Sequence of chain 1.A:
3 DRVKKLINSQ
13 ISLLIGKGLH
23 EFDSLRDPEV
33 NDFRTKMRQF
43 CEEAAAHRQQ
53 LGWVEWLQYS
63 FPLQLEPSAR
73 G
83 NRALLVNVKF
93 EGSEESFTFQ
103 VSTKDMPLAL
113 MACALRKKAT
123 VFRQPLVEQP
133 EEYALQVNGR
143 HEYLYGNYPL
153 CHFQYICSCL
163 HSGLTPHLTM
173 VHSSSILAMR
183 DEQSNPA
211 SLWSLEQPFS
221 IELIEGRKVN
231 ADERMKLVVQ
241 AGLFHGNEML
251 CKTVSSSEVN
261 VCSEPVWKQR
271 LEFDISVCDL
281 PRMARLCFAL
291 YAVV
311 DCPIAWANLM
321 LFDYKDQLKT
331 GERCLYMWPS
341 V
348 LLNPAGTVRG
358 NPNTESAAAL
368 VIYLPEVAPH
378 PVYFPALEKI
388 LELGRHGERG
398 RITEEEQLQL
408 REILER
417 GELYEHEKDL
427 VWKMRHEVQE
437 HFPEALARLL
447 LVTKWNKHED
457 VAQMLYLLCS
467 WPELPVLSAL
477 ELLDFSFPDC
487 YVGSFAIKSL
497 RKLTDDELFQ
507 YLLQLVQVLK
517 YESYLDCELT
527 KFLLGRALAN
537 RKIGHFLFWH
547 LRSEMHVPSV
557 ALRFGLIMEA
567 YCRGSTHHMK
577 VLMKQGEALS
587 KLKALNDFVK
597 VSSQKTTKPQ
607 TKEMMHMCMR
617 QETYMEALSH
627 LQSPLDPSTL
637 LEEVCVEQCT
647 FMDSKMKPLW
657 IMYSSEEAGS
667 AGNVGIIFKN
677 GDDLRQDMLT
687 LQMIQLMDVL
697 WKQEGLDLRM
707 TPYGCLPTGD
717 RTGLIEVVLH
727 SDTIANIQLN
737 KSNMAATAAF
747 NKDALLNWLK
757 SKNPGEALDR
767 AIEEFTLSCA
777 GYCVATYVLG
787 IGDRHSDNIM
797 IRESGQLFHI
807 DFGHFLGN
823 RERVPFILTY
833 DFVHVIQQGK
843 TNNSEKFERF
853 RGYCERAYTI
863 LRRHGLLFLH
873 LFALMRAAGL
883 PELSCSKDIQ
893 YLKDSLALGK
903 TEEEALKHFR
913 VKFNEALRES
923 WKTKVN

This protein binds this small molecule.
Small molecule (SMILES): CS(=O)(=O)Nc1cc(C2=CCOCC2)cnc1Cl

Binding-site contacts:
Ligand atom CL contacts residue ASP807 of chain 1.A at 3.6 Å.
Ligand atom C3 contacts residue ILE673 of chain 1.A at 3.9 Å (hydrophobic).
Ligand atom N1 contacts residue ASP807 of chain 1.A at 3.9 Å.
Ligand atom N1 contacts residue ILE721 of chain 1.A at 3.8 Å.
Ligand atom C2 contacts residue ILE673 of chain 1.A at 3.7 Å (hydrophobic).
Ligand atom S contacts residue MET648 of chain 1.A at 3.9 Å.
Ligand atom O contacts residue TRP656 of chain 1.A at 3.0 Å (h-bond).
Ligand atom O contacts residue MET648 of chain 1.A at 3.8 Å.
Ligand atom C4 contacts residue TYR709 of chain 1.A at 3.6 Å (hydrophobic).
Ligand atom O1 contacts residue PRO654 of chain 1.A at 3.2 Å.
Ligand atom C contacts residue MET648 of chain 1.A at 3.9 Å (hydrophobic).
Ligand atom C4 contacts residue ILE721 of chain 1.A at 3.6 Å (hydrophobic).
Ligand atom CL contacts residue LYS675 of chain 1.A at 3.4 Å.
Ligand atom C7 contacts residue ILE673 of chain 1.A at 3.8 Å (hydrophobic).
Ligand atom C4 contacts residue ILE806 of chain 1.A at 3.5 Å (hydrophobic).
Ligand atom C1 contacts residue LYS675 of chain 1.A at 3.6 Å.
Ligand atom N1 contacts residue TYR709 of chain 1.A at 3.8 Å.
Ligand atom C9 contacts residue VAL724 of chain 1.A at 3.5 Å (hydrophobic).
Ligand atom C8 contacts residue TRP656 of chain 1.A at 3.8 Å (hydrophobic).
Ligand atom C3 contacts residue ILE806 of chain 1.A at 3.9 Å (hydrophobic).
Ligand atom O contacts residue ILE673 of chain 1.A at 3.8 Å.
Ligand atom C5 contacts residue LYS675 of chain 1.A at 3.9 Å.
Ligand atom C8 contacts residue VAL724 of chain 1.A at 3.9 Å (hydrophobic).
Ligand atom C10 contacts residue ILE721 of chain 1.A at 3.8 Å (hydrophobic).
Ligand atom C6 contacts residue ILE673 of chain 1.A at 3.7 Å (hydrophobic).
Ligand atom C10 contacts residue TYR709 of chain 1.A at 3.8 Å (hydrophobic).
Ligand atom C5 contacts residue ILE721 of chain 1.A at 3.7 Å (hydrophobic).
Ligand atom O1 contacts residue MET648 of chain 1.A at 3.5 Å.
Ligand atom N contacts residue LYS675 of chain 1.A at 2.8 Å (salt-bridge).
Ligand atom N1 contacts residue ILE806 of chain 1.A at 3.8 Å.
Ligand atom O2 contacts residue VAL723 of chain 1.A at 3.5 Å.
Ligand atom O2 contacts residue GLU722 of chain 1.A at 3.6 Å.
Ligand atom O1 contacts residue LYS675 of chain 1.A at 3.0 Å (salt-bridge).
Ligand atom S contacts residue LYS675 of chain 1.A at 3.4 Å (salt-bridge).
Ligand atom C9 contacts residue GLU722 of chain 1.A at 3.4 Å.
Ligand atom C7 contacts residue MET796 of chain 1.A at 3.8 Å (hydrophobic).
Ligand atom O2 contacts residue VAL724 of chain 1.A at 2.8 Å (h-bond).
Ligand atom C7 contacts residue TRP656 of chain 1.A at 3.8 Å (hydrophobic).
Ligand atom C8 contacts residue MET796 of chain 1.A at 3.7 Å (hydrophobic).
Ligand atom C10 contacts residue GLU722 of chain 1.A at 3.4 Å.